Sequence of chain 1.Z:
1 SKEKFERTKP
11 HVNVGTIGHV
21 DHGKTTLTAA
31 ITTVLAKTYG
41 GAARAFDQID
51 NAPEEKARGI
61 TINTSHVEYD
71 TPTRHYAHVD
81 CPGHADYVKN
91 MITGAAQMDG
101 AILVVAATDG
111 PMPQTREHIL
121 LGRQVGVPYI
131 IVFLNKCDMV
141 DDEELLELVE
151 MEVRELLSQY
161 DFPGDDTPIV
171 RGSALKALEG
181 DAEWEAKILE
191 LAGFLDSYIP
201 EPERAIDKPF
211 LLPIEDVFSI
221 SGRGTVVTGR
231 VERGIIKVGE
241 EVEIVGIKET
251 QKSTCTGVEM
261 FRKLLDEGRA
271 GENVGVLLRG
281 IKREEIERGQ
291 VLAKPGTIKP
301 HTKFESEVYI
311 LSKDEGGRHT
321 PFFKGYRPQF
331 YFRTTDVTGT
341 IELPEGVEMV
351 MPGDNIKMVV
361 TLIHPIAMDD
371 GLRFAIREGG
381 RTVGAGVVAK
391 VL

Binding-site contacts:
Ligand atom C contacts residue MET260 of chain 1.Z at 4.5 Å (hydrophobic).
Ligand atom CA contacts residue ASN273 of chain 1.Z at 4.5 Å.
Ligand atom CA contacts residue PHE261 of chain 1.Z at 2.8 Å (hydrophobic).
Ligand atom CA contacts residue MET260 of chain 1.Z at 3.8 Å (hydrophobic).
Ligand atom CB contacts residue PHE261 of chain 1.Z at 3.5 Å (hydrophobic).
Ligand atom CG1 contacts residue HIS66 of chain 1.Z at 4.2 Å.
Ligand atom CD1 contacts residue HIS66 of chain 1.Z at 3.6 Å.
Ligand atom N contacts residue PHE261 of chain 1.Z at 1.4 Å (h-bond).
Ligand atom C contacts residue PHE261 of chain 1.Z at 3.6 Å (hydrophobic).
Ligand atom CG1 contacts residue PHE261 of chain 1.Z at 4.4 Å (hydrophobic).
Ligand atom CD1 contacts residue ASN273 of chain 1.Z at 4.0 Å.
Ligand atom N contacts residue MET260 of chain 1.Z at 2.5 Å.
Ligand atom CD1 contacts residue PHE261 of chain 1.Z at 3.8 Å (hydrophobic).
Ligand atom N contacts residue ARG262 of chain 1.Z at 3.5 Å (salt-bridge).
Ligand atom CG2 contacts residue PHE261 of chain 1.Z at 3.8 Å (hydrophobic).
Ligand atom O contacts residue GLY275 of chain 1.Z at 4.3 Å.
Ligand atom CG1 contacts residue ASN273 of chain 1.Z at 4.5 Å.

This small molecule binds to this protein.
Small molecule (SMILES): CC[C@H](C)[C@H](N)C(=O)O